The small molecule below binds the protein below.
Small molecule (SMILES): CC(C)C[C@H](NC(=O)[C@H](CC(C)C)NC(=O)c1ccccc1)C(=O)O

Binding-site contacts:
Ligand atom CG contacts residue SER138 of chain 1.EA at 3.1 Å.
Ligand atom CG contacts residue GLY81 of chain 1.EA at 4.0 Å.
Ligand atom O contacts residue GLY81 of chain 1.EA at 4.0 Å.
Ligand atom O1 contacts residue SER138 of chain 1.EA at 2.9 Å (h-bond).
Ligand atom N contacts residue SER138 of chain 1.EA at 3.1 Å (h-bond).
Ligand atom CD1 contacts residue GLN47 of chain 1.EA at 3.6 Å.
Ligand atom CD1 contacts residue LEU139 of chain 1.EA at 4.0 Å (hydrophobic).
Ligand atom CD1 contacts residue ILE157 of chain 1.EA at 4.0 Å (hydrophobic).
Ligand atom C6 contacts residue ALA111 of chain 1.EA at 3.9 Å (hydrophobic).
Ligand atom CB contacts residue SER138 of chain 1.EA at 3.7 Å.
Ligand atom C1 contacts residue SER110 of chain 1.EA at 3.9 Å.
Ligand atom C4 contacts residue MET164 of chain 1.EA at 3.9 Å (hydrophobic).
Ligand atom C2 contacts residue PRO137 of chain 1.EA at 3.5 Å (hydrophobic).
Ligand atom N contacts residue GLY81 of chain 1.EA at 3.3 Å (h-bond).
Ligand atom C4 contacts residue ALA111 of chain 1.EA at 3.7 Å (hydrophobic).
Ligand atom C contacts residue SER138 of chain 1.EA at 4.0 Å.
Ligand atom C5 contacts residue ALA111 of chain 1.EA at 3.3 Å (hydrophobic).
Ligand atom C3 contacts residue MET164 of chain 1.EA at 3.6 Å (hydrophobic).
Ligand atom O1 contacts residue PRO137 of chain 1.EA at 3.3 Å.
Ligand atom O1 contacts residue HIS135 of chain 1.EA at 3.8 Å.
Ligand atom CD2 contacts residue PRO137 of chain 1.EA at 3.7 Å (hydrophobic).
Ligand atom C1 contacts residue GLY81 of chain 1.EA at 3.8 Å.
Ligand atom CD2 contacts residue SER138 of chain 1.EA at 3.8 Å.
Ligand atom C contacts residue LEU139 of chain 1.EA at 3.6 Å (hydrophobic).
Ligand atom C5 contacts residue GLY81 of chain 1.EA at 3.8 Å.
Ligand atom O contacts residue GLY82 of chain 1.EA at 3.2 Å.
Ligand atom O contacts residue LEU139 of chain 1.EA at 3.8 Å.
Ligand atom C contacts residue GLY81 of chain 1.EA at 4.0 Å.
Ligand atom O contacts residue PHE83 of chain 1.EA at 3.2 Å (h-bond).
Ligand atom CA contacts residue SER138 of chain 1.EA at 3.1 Å.
Ligand atom C3 contacts residue HIS135 of chain 1.EA at 3.6 Å.
Ligand atom C2 contacts residue SER110 of chain 1.EA at 3.8 Å.
Ligand atom CD2 contacts residue GLY81 of chain 1.EA at 4.0 Å.
Ligand atom CD1 contacts residue SER138 of chain 1.EA at 3.8 Å.
Ligand atom CD2 contacts residue PHE83 of chain 1.EA at 3.9 Å (hydrophobic).
Ligand atom OXT contacts residue LEU139 of chain 1.EA at 3.1 Å.
Ligand atom C6 contacts residue GLY81 of chain 1.EA at 3.0 Å.
Ligand atom C contacts residue PRO137 of chain 1.EA at 4.0 Å (hydrophobic).
Ligand atom C contacts residue SER138 of chain 1.EA at 3.6 Å.
Ligand atom C4 contacts residue SER110 of chain 1.EA at 3.9 Å.

Sequence of chain 1.EA:
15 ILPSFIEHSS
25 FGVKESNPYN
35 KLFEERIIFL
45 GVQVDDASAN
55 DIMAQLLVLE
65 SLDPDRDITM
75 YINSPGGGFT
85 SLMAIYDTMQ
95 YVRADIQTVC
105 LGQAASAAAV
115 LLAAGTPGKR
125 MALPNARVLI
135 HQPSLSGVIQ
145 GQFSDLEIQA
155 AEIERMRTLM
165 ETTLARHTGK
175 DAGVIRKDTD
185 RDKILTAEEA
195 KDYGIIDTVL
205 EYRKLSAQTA